Sequence of chain 1.B:
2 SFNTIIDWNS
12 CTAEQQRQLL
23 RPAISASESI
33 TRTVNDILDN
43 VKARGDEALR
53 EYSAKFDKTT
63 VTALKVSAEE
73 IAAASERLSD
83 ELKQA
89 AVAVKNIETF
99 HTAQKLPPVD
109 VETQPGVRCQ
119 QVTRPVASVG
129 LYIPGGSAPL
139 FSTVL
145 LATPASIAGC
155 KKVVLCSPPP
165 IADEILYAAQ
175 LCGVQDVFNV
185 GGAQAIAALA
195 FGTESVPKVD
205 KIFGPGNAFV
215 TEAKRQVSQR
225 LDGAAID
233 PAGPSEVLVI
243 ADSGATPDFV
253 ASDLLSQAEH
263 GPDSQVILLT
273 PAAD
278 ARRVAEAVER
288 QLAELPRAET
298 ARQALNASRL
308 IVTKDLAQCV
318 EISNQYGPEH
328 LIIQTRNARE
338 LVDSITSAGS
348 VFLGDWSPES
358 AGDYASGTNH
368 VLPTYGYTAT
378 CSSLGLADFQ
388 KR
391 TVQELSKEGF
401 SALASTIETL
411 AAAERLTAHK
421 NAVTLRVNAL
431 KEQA

The protein below binds the small molecule below.
Small molecule (SMILES): N[C@H](CO)Cc1c[nH]c[nH+]1

Binding-site contacts:
Ligand atom C contacts residue HIS327 of chain 1.A at 3.7 Å.
Ligand atom CE1 contacts residue ASP360 of chain 1.A at 3.9 Å.
Ligand atom O contacts residue ASP360 of chain 1.A at 3.8 Å.
Ligand atom CA contacts residue SER237 of chain 1.A at 3.8 Å.
Ligand atom NE2 contacts residue TYR361 of chain 1.A at 3.5 Å (h-bond).
Ligand atom CB contacts residue ASP360 of chain 1.A at 3.8 Å.
Ligand atom C contacts residue HIS367 of chain 1.A at 3.4 Å.
Ligand atom ND1 contacts residue HIS262 of chain 1.A at 3.1 Å (h-bond).
Ligand atom N contacts residue SER237 of chain 1.A at 3.2 Å (h-bond).
Ligand atom CG contacts residue HIS262 of chain 1.A at 3.6 Å.
Ligand atom CD2 contacts residue SER140 of chain 1.A at 3.5 Å.
Ligand atom C contacts residue SER237 of chain 1.A at 3.9 Å.
Ligand atom ND1 contacts residue ASP360 of chain 1.A at 3.0 Å (salt-bridge).
Ligand atom CA contacts residue ZN1 of chain 1.E at 3.1 Å.
Ligand atom CD2 contacts residue GLU414 of chain 1.B at 3.9 Å.
Ligand atom NE2 contacts residue GLU414 of chain 1.B at 2.8 Å (salt-bridge).
Ligand atom N contacts residue GLN259 of chain 1.A at 2.9 Å (h-bond).
Ligand atom CB contacts residue ZN1 of chain 1.E at 3.4 Å.
Ligand atom CD2 contacts residue HIS367 of chain 1.A at 3.5 Å.
Ligand atom O contacts residue HIS327 of chain 1.A at 2.9 Å (h-bond).
Ligand atom CE1 contacts residue GLU414 of chain 1.B at 3.5 Å.
Ligand atom NE2 contacts residue SER140 of chain 1.A at 3.6 Å.
Ligand atom CE1 contacts residue HIS262 of chain 1.A at 3.4 Å.
Ligand atom ND1 contacts residue HIS419 of chain 1.B at 3.1 Å (h-bond).
Ligand atom CE1 contacts residue HIS419 of chain 1.B at 3.3 Å.
Ligand atom N contacts residue ZN1 of chain 1.E at 2.2 Å.
Ligand atom CA contacts residue NAD1 of chain 1.H at 3.5 Å.
Ligand atom CE1 contacts residue TYR361 of chain 1.A at 3.3 Å (hydrophobic).
Ligand atom ND1 contacts residue ZN1 of chain 1.E at 2.0 Å.
Ligand atom N contacts residue GLU356 of chain 1.A at 3.2 Å (salt-bridge).
Ligand atom CE1 contacts residue LEU416 of chain 1.B at 3.6 Å (hydrophobic).
Ligand atom CG contacts residue ZN1 of chain 1.E at 3.0 Å.
Ligand atom CB contacts residue NAD1 of chain 1.H at 3.6 Å.
Ligand atom C contacts residue NAD1 of chain 1.H at 3.5 Å.
Ligand atom CE1 contacts residue ZN1 of chain 1.E at 3.0 Å.
Ligand atom O contacts residue HIS367 of chain 1.A at 2.6 Å (h-bond).
Ligand atom CB contacts residue HIS367 of chain 1.A at 3.5 Å.
Ligand atom N contacts residue ASP360 of chain 1.A at 3.0 Å (salt-bridge).
Ligand atom CA contacts residue HIS262 of chain 1.A at 3.5 Å.
Ligand atom N contacts residue HIS262 of chain 1.A at 3.1 Å (h-bond).

Sequence of chain 1.A:
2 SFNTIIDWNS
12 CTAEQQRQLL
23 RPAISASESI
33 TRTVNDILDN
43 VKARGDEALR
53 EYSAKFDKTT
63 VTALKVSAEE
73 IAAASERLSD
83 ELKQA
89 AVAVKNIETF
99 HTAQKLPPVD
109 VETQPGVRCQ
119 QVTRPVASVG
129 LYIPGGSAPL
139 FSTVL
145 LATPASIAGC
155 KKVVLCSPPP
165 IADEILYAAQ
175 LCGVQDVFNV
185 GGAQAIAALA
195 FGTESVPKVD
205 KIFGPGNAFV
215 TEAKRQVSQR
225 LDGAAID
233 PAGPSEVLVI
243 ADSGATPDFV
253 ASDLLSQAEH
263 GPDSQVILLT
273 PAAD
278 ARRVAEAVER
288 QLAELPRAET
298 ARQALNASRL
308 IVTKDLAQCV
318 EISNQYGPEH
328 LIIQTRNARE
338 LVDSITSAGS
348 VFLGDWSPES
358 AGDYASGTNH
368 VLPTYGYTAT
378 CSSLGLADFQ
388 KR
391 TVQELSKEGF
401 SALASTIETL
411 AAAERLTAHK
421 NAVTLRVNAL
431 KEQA